Sequence of chain 1.A:
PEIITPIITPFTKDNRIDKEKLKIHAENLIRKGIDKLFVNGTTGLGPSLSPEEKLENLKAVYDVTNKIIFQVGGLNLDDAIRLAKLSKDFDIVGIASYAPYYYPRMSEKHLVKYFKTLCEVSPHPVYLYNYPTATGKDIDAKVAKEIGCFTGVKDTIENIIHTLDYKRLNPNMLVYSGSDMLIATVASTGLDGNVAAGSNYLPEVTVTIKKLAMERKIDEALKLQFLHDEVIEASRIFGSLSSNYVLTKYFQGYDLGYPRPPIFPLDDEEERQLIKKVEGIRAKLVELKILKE

Binding-site contacts:
Ligand atom O contacts residue THR44 of chain 1.A at 2.5 Å (h-bond).
Ligand atom C contacts residue PHE39 of chain 1.A at 4.5 Å (hydrophobic).
Ligand atom O contacts residue GLY42 of chain 1.A at 4.3 Å.
Ligand atom O contacts residue PRO7 of chain 1.A at 3.3 Å.
Ligand atom C contacts residue THR44 of chain 1.A at 3.7 Å.
Ligand atom CA contacts residue PRO7 of chain 1.A at 3.8 Å (hydrophobic).
Ligand atom OXT contacts residue 3GR1 of chain 1.G at 4.2 Å.
Ligand atom O contacts residue 3GR1 of chain 1.G at 3.6 Å.
Ligand atom O contacts residue LYS155 of chain 1.A at 3.4 Å (salt-bridge).
Ligand atom CA contacts residue 3GR1 of chain 1.G at 2.8 Å.
Ligand atom CA contacts residue RSH1 of chain 1.E at 0.4 Å.
Ligand atom OXT contacts residue THR43 of chain 1.A at 3.0 Å (h-bond).
Ligand atom OXT contacts residue GLY42 of chain 1.A at 3.3 Å.
Ligand atom O contacts residue TYR130 of chain 1.A at 4.0 Å.
Ligand atom C contacts residue 3GR1 of chain 1.G at 3.4 Å.
Ligand atom C contacts residue LYS155 of chain 1.A at 2.2 Å.
Ligand atom CA contacts residue TYR130 of chain 1.A at 3.5 Å (hydrophobic).
Ligand atom C contacts residue THR43 of chain 1.A at 3.6 Å.
Ligand atom OXT contacts residue RSH1 of chain 1.E at 0.9 Å (h-bond).
Ligand atom OXT contacts residue TYR130 of chain 1.A at 3.2 Å (h-bond).
Ligand atom O contacts residue RSH1 of chain 1.E at 0.5 Å (h-bond).
Ligand atom OXT contacts residue THR44 of chain 1.A at 4.1 Å.
Ligand atom C contacts residue GLY42 of chain 1.A at 4.3 Å.
Ligand atom C contacts residue RSH1 of chain 1.E at 0.5 Å.
Ligand atom OXT contacts residue PHE39 of chain 1.A at 3.5 Å.
Ligand atom CB contacts residue GLY179 of chain 1.A at 4.0 Å.
Ligand atom C contacts residue TYR130 of chain 1.A at 3.3 Å (hydrophobic).
Ligand atom OXT contacts residue PRO7 of chain 1.A at 3.5 Å.
Ligand atom CB contacts residue THR44 of chain 1.A at 4.1 Å.
Ligand atom CB contacts residue ALA198 of chain 1.A at 4.2 Å (hydrophobic).
Ligand atom CB contacts residue 3GR1 of chain 1.G at 2.5 Å.
Ligand atom O contacts residue THR43 of chain 1.A at 3.5 Å (h-bond).
Ligand atom CA contacts residue VAL196 of chain 1.A at 4.1 Å (hydrophobic).
Ligand atom CB contacts residue LYS155 of chain 1.A at 2.7 Å.
Ligand atom CB contacts residue VAL196 of chain 1.A at 3.5 Å (hydrophobic).
Ligand atom CB contacts residue RSH1 of chain 1.E at 1.2 Å.
Ligand atom C contacts residue PRO7 of chain 1.A at 3.2 Å (hydrophobic).
Ligand atom CA contacts residue LYS155 of chain 1.A at 1.4 Å.
Ligand atom CB contacts residue PRO7 of chain 1.A at 3.5 Å (hydrophobic).
Ligand atom OXT contacts residue LYS155 of chain 1.A at 2.3 Å (salt-bridge).

The small molecule below binds the protein below.
Small molecule (SMILES): CC(=O)C(=O)O